A small-molecule ligand and the protein it binds are described below.
Small molecule (SMILES): CC(C)CCC[C@@H](C)[C@H]1CC[C@H]2[C@@H]3CC=C4C[C@@H](OC(=O)CCC(=O)O)CC[C@]4(C)[C@H]3CC[C@]12C

Binding-site contacts:
Ligand atom CAV contacts residue THR169 of chain 1.D at 3.4 Å.
Ligand atom CAE contacts residue LEU173 of chain 1.D at 3.6 Å (hydrophobic).
Ligand atom CAB contacts residue Y011 of chain 1.H at 3.9 Å.
Ligand atom CAA contacts residue LEU524 of chain 1.D at 3.6 Å (hydrophobic).
Ligand atom CAT contacts residue ILE514 of chain 1.D at 3.8 Å (hydrophobic).
Ligand atom CAC contacts residue TRP517 of chain 1.D at 3.6 Å (hydrophobic).
Ligand atom CAS contacts residue ILE514 of chain 1.D at 3.7 Å (hydrophobic).
Ligand atom CAR contacts residue ALA513 of chain 1.D at 3.3 Å (hydrophobic).
Ligand atom CAP contacts residue LEU176 of chain 1.D at 4.1 Å (hydrophobic).
Ligand atom CAS contacts residue ALA513 of chain 1.D at 4.0 Å (hydrophobic).
Ligand atom CBB contacts residue LEU176 of chain 1.D at 3.8 Å (hydrophobic).
Ligand atom CAS contacts residue TRP517 of chain 1.D at 3.5 Å (hydrophobic).
Ligand atom CAY contacts residue GLN227 of chain 1.D at 4.0 Å.
Ligand atom CAA contacts residue SER521 of chain 1.D at 4.2 Å.
Ligand atom CAA contacts residue LEU525 of chain 1.D at 3.8 Å (hydrophobic).
Ligand atom CAE contacts residue TRP517 of chain 1.D at 3.5 Å (hydrophobic).
Ligand atom CAI contacts residue THR169 of chain 1.D at 3.9 Å.
Ligand atom CAC contacts residue LEU518 of chain 1.D at 4.0 Å (hydrophobic).
Ligand atom CAR contacts residue GLN227 of chain 1.D at 4.0 Å.
Ligand atom CAE contacts residue LEU176 of chain 1.D at 3.7 Å (hydrophobic).
Ligand atom OAH contacts residue TYR165 of chain 1.D at 3.5 Å.
Ligand atom CAU contacts residue ILE514 of chain 1.D at 3.9 Å (hydrophobic).
Ligand atom CBF contacts residue ILE514 of chain 1.D at 3.9 Å (hydrophobic).
Ligand atom OAW contacts residue GLN227 of chain 1.D at 4.2 Å.
Ligand atom CBD contacts residue LEU173 of chain 1.D at 4.1 Å (hydrophobic).
Ligand atom CAD contacts residue TRP517 of chain 1.D at 3.8 Å (hydrophobic).
Ligand atom OAG contacts residue GLN227 of chain 1.D at 3.1 Å (h-bond).
Ligand atom CAZ contacts residue THR169 of chain 1.D at 3.8 Å.
Ligand atom CBI contacts residue TRP517 of chain 1.D at 4.1 Å (hydrophobic).
Ligand atom CAD contacts residue GLN227 of chain 1.D at 3.5 Å.
Ligand atom CAM contacts residue LEU510 of chain 1.D at 3.7 Å (hydrophobic).
Ligand atom CAQ contacts residue LEU172 of chain 1.D at 4.0 Å (hydrophobic).
Ligand atom CAK contacts residue LEU172 of chain 1.D at 3.9 Å (hydrophobic).
Ligand atom CAB contacts residue LEU525 of chain 1.D at 3.7 Å (hydrophobic).
Ligand atom CAU contacts residue TRP517 of chain 1.D at 3.5 Å (hydrophobic).
Ligand atom CAT contacts residue ALA513 of chain 1.D at 3.5 Å (hydrophobic).
Ligand atom CAD contacts residue ALA513 of chain 1.D at 4.2 Å (hydrophobic).
Ligand atom CAJ contacts residue SER521 of chain 1.D at 4.1 Å.
Ligand atom CAL contacts residue LEU510 of chain 1.D at 3.8 Å (hydrophobic).
Ligand atom OAG contacts residue THR509 of chain 1.D at 4.1 Å.

Sequence of chain 1.D:
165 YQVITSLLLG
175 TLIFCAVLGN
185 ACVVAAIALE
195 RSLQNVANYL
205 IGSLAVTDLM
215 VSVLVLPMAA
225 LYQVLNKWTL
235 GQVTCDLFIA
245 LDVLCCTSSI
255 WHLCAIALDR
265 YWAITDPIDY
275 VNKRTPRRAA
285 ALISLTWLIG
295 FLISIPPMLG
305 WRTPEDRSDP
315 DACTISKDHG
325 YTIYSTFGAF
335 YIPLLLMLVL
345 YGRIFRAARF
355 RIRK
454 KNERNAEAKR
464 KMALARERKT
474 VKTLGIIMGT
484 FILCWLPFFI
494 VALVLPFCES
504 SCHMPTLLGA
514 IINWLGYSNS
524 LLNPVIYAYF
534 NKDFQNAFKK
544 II